Sequence of chain 1.F:
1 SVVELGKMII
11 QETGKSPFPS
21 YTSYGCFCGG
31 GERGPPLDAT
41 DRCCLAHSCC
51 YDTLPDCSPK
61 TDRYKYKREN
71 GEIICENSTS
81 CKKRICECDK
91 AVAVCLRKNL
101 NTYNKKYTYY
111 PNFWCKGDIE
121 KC

Sequence of chain 1.A:
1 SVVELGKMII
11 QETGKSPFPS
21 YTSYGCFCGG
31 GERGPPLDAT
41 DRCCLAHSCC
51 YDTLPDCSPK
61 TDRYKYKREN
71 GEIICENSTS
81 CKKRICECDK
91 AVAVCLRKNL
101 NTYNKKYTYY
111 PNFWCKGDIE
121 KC

Binding-site contacts:
Ligand atom C50 contacts residue SVR1 of chain 1.R at 3.5 Å.
Ligand atom O82 contacts residue ASN112 of chain 1.F at 3.2 Å (h-bond).
Ligand atom C43 contacts residue SVR1 of chain 1.K at 3.3 Å.
Ligand atom C42 contacts residue SVR1 of chain 1.K at 3.4 Å.
Ligand atom C42 contacts residue SVR1 of chain 1.R at 3.2 Å.
Ligand atom O78 contacts residue SVR1 of chain 1.R at 3.5 Å.
Ligand atom C12 contacts residue PRO19 of chain 1.A at 3.5 Å (hydrophobic).
Ligand atom N41 contacts residue SVR1 of chain 1.K at 3.1 Å (h-bond).
Ligand atom C40 contacts residue SVR1 of chain 1.R at 3.4 Å.
Ligand atom C13 contacts residue SER16 of chain 1.B at 3.4 Å.
Ligand atom O25 contacts residue SER16 of chain 1.B at 3.0 Å (h-bond).
Ligand atom O23 contacts residue SER16 of chain 1.B at 3.4 Å.
Ligand atom O35 contacts residue LYS106 of chain 1.G at 3.0 Å (salt-bridge).
Ligand atom O45 contacts residue SVR1 of chain 1.R at 3.0 Å (h-bond).
Ligand atom O81 contacts residue ASN112 of chain 1.F at 3.0 Å (h-bond).
Ligand atom O54 contacts residue PRO17 of chain 1.B at 3.4 Å.
Ligand atom O32 contacts residue SER16 of chain 1.A at 3.4 Å.
Ligand atom O25 contacts residue LYS15 of chain 1.B at 3.4 Å.
Ligand atom O32 contacts residue PRO17 of chain 1.A at 3.2 Å.
Ligand atom O25 contacts residue SER20 of chain 1.B at 2.7 Å (h-bond).
Ligand atom O4 contacts residue LYS106 of chain 1.F at 3.3 Å.
Ligand atom C20 contacts residue PHE18 of chain 1.B at 3.5 Å (hydrophobic).
Ligand atom C7 contacts residue SER16 of chain 1.A at 3.4 Å.
Ligand atom O36 contacts residue LYS105 of chain 1.B at 2.8 Å (salt-bridge).
Ligand atom O24 contacts residue PRO19 of chain 1.B at 3.4 Å.
Ligand atom O23 contacts residue PHE18 of chain 1.A at 3.4 Å.
Ligand atom O54 contacts residue SVR1 of chain 1.R at 3.4 Å.
Ligand atom O34 contacts residue LYS15 of chain 1.B at 2.8 Å (salt-bridge).
Ligand atom N44 contacts residue SVR1 of chain 1.K at 2.9 Å (h-bond).
Ligand atom O32 contacts residue PHE18 of chain 1.A at 3.1 Å (h-bond).
Ligand atom O36 contacts residue LYS15 of chain 1.B at 3.1 Å (salt-bridge).
Ligand atom O81 contacts residue PHE113 of chain 1.F at 2.7 Å (h-bond).
Ligand atom C39 contacts residue SVR1 of chain 1.R at 3.4 Å.
Ligand atom C2 contacts residue SER16 of chain 1.A at 3.4 Å.
Ligand atom C68 contacts residue PHE113 of chain 1.F at 3.4 Å (hydrophobic).
Ligand atom N19 contacts residue SER16 of chain 1.B at 2.8 Å (h-bond).
Ligand atom N1 contacts residue PHE18 of chain 1.A at 3.4 Å (h-bond).
Ligand atom C52 contacts residue SVR1 of chain 1.R at 3.5 Å.
Ligand atom C37 contacts residue SER16 of chain 1.B at 3.2 Å.
Ligand atom O34 contacts residue LYS106 of chain 1.G at 2.8 Å (salt-bridge).

Sequence of chain 1.G:
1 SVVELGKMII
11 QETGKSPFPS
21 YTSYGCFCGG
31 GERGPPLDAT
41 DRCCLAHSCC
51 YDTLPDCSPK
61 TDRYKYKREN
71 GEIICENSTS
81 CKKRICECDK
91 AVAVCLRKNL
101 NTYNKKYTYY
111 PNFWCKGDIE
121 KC

Sequence of chain 1.B:
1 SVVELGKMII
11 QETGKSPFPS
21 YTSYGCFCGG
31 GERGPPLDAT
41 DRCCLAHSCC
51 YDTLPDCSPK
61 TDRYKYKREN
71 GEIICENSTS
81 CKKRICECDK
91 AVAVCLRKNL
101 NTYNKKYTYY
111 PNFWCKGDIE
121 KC

This protein binds this small molecule.
Small molecule (SMILES): Cc1ccc(C(=O)Nc2ccc(S(=O)(=O)O)c3cc(S(=O)(=O)O)cc(S(=O)(=O)O)c23)cc1NC(=O)c1cccc(NC(=O)Nc2cccc(C(=O)Nc3cc(C(=O)Nc4ccc(S(=O)(=O)O)c5cc(S(=O)(=O)O)cc(S(=O)(=O)O)c45)ccc3C)c2)c1